Sequence of chain 1.A:
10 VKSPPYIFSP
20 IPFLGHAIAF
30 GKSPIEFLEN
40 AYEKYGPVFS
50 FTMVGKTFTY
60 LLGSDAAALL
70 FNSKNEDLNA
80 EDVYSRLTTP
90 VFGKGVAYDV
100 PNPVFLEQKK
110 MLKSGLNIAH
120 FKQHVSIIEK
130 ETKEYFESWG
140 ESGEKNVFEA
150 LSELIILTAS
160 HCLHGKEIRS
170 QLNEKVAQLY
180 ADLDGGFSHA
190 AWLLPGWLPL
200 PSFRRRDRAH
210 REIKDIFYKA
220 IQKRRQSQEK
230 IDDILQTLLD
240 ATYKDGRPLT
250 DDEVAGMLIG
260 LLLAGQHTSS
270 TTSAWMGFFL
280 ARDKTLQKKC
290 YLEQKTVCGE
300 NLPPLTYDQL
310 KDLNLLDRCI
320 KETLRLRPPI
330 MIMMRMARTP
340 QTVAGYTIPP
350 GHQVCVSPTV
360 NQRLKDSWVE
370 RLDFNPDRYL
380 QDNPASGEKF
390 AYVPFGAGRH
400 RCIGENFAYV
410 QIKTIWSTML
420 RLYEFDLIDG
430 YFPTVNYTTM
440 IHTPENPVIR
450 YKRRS

The small molecule below binds the protein below.
Small molecule (SMILES): Clc1ccc(COC(Cn2ccnc2)c2ccc(Cl)cc2Cl)cc1

Binding-site contacts:
Ligand atom C6 contacts residue ECL1 of chain 1.E at 0.2 Å.
Ligand atom C17 contacts residue ECL1 of chain 1.E at 1.2 Å.
Ligand atom C14 contacts residue ECL1 of chain 1.E at 0.7 Å.
Ligand atom C6 contacts residue ALA263 of chain 1.A at 3.3 Å (hydrophobic).
Ligand atom CL4 contacts residue TYR83 of chain 1.A at 3.4 Å.
Ligand atom C5 contacts residue ECL1 of chain 1.E at 0.8 Å.
Ligand atom C3 contacts residue HEM1 of chain 1.F at 3.2 Å.
Ligand atom C20 contacts residue ECL1 of chain 1.E at 1.0 Å.
Ligand atom CL8 contacts residue TYR83 of chain 1.A at 3.4 Å.
Ligand atom C19 contacts residue ILE329 of chain 1.A at 3.5 Å (hydrophobic).
Ligand atom C13 contacts residue ECL1 of chain 1.E at 0.7 Å.
Ligand atom N19 contacts residue ECL1 of chain 1.E at 0.2 Å (h-bond).
Ligand atom C19 contacts residue ECL1 of chain 1.E at 0.3 Å.
Ligand atom C15 contacts residue TYR83 of chain 1.A at 3.4 Å (hydrophobic).
Ligand atom C8 contacts residue ECL1 of chain 1.E at 1.1 Å.
Ligand atom CL8 contacts residue LEU86 of chain 1.A at 3.3 Å.
Ligand atom N19 contacts residue HEM1 of chain 1.F at 2.3 Å.
Ligand atom C10 contacts residue ECL1 of chain 1.E at 0.5 Å.
Ligand atom C3 contacts residue ILE329 of chain 1.A at 3.4 Å (hydrophobic).
Ligand atom C17 contacts residue PHE186 of chain 1.A at 3.3 Å (hydrophobic).
Ligand atom C11 contacts residue ECL1 of chain 1.E at 0.5 Å.
Ligand atom C2 contacts residue ECL1 of chain 1.E at 0.7 Å.
Ligand atom C1 contacts residue ECL1 of chain 1.E at 0.8 Å.
Ligand atom C6 contacts residue HEM1 of chain 1.F at 3.3 Å.
Ligand atom C10 contacts residue HEM1 of chain 1.F at 3.3 Å.
Ligand atom O20 contacts residue ECL1 of chain 1.E at 0.9 Å (h-bond).
Ligand atom C7 contacts residue ECL1 of chain 1.E at 0.3 Å.
Ligand atom C9 contacts residue HEM1 of chain 1.F at 3.6 Å.
Ligand atom C3 contacts residue ECL1 of chain 1.E at 0.1 Å.
Ligand atom C15 contacts residue ECL1 of chain 1.E at 0.4 Å.
Ligand atom C21 contacts residue ECL1 of chain 1.E at 1.2 Å.
Ligand atom CL8 contacts residue ECL1 of chain 1.E at 0.7 Å.
Ligand atom C16 contacts residue ECL1 of chain 1.E at 0.5 Å.
Ligand atom CL2 contacts residue ECL1 of chain 1.E at 0.8 Å.
Ligand atom N1 contacts residue ECL1 of chain 1.E at 0.3 Å (h-bond).
Ligand atom N1 contacts residue ILE329 of chain 1.A at 3.4 Å.
Ligand atom C9 contacts residue ECL1 of chain 1.E at 0.2 Å.
Ligand atom CL4 contacts residue ECL1 of chain 1.E at 1.6 Å.
Ligand atom C10 contacts residue ALA263 of chain 1.A at 3.6 Å (hydrophobic).
Ligand atom C9 contacts residue ALA263 of chain 1.A at 3.6 Å (hydrophobic).